The small molecule below binds the protein below.
Small molecule (SMILES): CC(=O)N[C@H]1[C@H](O[C@H]2[C@H](O)[C@@H](NC(C)=O)CO[C@@H]2CO)O[C@H](CO)[C@@H](O[C@H]2O[C@H](CO)[C@@H](O[C@@H]3O[C@H](CO)[C@@H](O[C@@H]4O[C@H](CO)[C@@H](O[C@H]5O[C@H](CO)[C@@H](O)[C@H](O)[C@@H]5O)[C@H](O)[C@@H]4O)[C@H](O)[C@@H]3O)[C@H](O)[C@@H]2O)[C@@H]1O

Sequence of chain 1.A:
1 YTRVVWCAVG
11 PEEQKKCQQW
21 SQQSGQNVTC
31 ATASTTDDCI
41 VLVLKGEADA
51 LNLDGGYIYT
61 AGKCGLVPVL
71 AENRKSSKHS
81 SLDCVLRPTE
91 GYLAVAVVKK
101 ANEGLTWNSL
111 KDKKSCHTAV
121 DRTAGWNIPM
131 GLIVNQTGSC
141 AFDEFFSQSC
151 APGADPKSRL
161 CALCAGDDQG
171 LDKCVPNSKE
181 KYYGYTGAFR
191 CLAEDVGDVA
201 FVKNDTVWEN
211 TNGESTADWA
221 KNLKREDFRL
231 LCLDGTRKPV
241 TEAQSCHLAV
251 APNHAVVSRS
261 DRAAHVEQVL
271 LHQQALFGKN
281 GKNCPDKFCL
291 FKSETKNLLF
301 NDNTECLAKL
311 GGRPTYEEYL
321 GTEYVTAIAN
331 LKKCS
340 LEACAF

Binding-site contacts:
Ligand atom C6 contacts residue TRP208 of chain 1.A at 3.5 Å (hydrophobic).
Ligand atom C8 contacts residue GLN244 of chain 1.A at 3.8 Å.
Ligand atom C8 contacts residue GLU214 of chain 1.A at 4.1 Å.
Ligand atom C8 contacts residue LEU93 of chain 1.A at 4.0 Å (hydrophobic).
Ligand atom C4 contacts residue ASN204 of chain 1.A at 4.3 Å.
Ligand atom C6 contacts residue LYS75 of chain 1.A at 4.4 Å.
Ligand atom O7 contacts residue TRP208 of chain 1.A at 3.6 Å.
Ligand atom N2 contacts residue ASN204 of chain 1.A at 3.1 Å (h-bond).
Ligand atom O6 contacts residue GLU209 of chain 1.A at 4.1 Å.
Ligand atom C2 contacts residue ASN204 of chain 1.A at 2.6 Å.
Ligand atom C3 contacts residue ASN204 of chain 1.A at 3.9 Å.
Ligand atom C4 contacts residue ASP205 of chain 1.A at 4.4 Å.
Ligand atom O3 contacts residue SER76 of chain 1.A at 4.4 Å.
Ligand atom C5 contacts residue ASN204 of chain 1.A at 3.6 Å.
Ligand atom C7 contacts residue ASN204 of chain 1.A at 3.4 Å.
Ligand atom O6 contacts residue ASP205 of chain 1.A at 2.8 Å (salt-bridge).
Ligand atom C1 contacts residue ASP205 of chain 1.A at 4.2 Å.
Ligand atom C1 contacts residue TRP208 of chain 1.A at 4.0 Å (hydrophobic).
Ligand atom C8 contacts residue TRP208 of chain 1.A at 4.0 Å (hydrophobic).
Ligand atom C5 contacts residue ASP205 of chain 1.A at 3.9 Å.
Ligand atom O2 contacts residue LYS75 of chain 1.A at 3.5 Å.
Ligand atom C5 contacts residue TRP208 of chain 1.A at 3.6 Å (hydrophobic).
Ligand atom O6 contacts residue SER77 of chain 1.A at 3.9 Å.
Ligand atom C1 contacts residue ASN204 of chain 1.A at 1.4 Å.
Ligand atom C7 contacts residue TRP208 of chain 1.A at 4.0 Å (hydrophobic).
Ligand atom O5 contacts residue ASN204 of chain 1.A at 2.4 Å (h-bond).
Ligand atom C6 contacts residue ASP205 of chain 1.A at 3.6 Å.
Ligand atom O5 contacts residue ASP205 of chain 1.A at 3.2 Å (salt-bridge).
Ligand atom C7 contacts residue LEU93 of chain 1.A at 4.0 Å (hydrophobic).
Ligand atom O7 contacts residue ASN204 of chain 1.A at 3.2 Å (h-bond).
Ligand atom C2 contacts residue LYS75 of chain 1.A at 4.3 Å.
Ligand atom O5 contacts residue TRP208 of chain 1.A at 3.8 Å.
Ligand atom C8 contacts residue ALA243 of chain 1.A at 4.3 Å (hydrophobic).
Ligand atom O3 contacts residue SER77 of chain 1.A at 4.4 Å.
Ligand atom C8 contacts residue ARG225 of chain 1.A at 3.8 Å.
Ligand atom O7 contacts residue LEU93 of chain 1.A at 3.4 Å.